Sequence of chain 1.D:
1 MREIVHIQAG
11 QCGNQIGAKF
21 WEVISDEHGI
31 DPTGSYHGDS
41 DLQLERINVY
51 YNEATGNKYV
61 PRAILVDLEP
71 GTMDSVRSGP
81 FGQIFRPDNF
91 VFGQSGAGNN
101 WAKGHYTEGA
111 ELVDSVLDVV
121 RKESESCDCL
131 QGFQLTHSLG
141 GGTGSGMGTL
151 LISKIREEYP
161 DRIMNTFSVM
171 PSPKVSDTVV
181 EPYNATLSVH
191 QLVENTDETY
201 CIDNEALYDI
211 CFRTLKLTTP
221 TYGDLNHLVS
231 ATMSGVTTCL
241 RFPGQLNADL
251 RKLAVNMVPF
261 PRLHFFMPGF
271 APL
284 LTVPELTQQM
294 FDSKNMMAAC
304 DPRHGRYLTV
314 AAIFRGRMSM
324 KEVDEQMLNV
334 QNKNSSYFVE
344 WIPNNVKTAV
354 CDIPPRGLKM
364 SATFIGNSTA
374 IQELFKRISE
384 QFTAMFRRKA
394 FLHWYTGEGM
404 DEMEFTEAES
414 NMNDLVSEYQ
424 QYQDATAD

Sequence of chain 1.C:
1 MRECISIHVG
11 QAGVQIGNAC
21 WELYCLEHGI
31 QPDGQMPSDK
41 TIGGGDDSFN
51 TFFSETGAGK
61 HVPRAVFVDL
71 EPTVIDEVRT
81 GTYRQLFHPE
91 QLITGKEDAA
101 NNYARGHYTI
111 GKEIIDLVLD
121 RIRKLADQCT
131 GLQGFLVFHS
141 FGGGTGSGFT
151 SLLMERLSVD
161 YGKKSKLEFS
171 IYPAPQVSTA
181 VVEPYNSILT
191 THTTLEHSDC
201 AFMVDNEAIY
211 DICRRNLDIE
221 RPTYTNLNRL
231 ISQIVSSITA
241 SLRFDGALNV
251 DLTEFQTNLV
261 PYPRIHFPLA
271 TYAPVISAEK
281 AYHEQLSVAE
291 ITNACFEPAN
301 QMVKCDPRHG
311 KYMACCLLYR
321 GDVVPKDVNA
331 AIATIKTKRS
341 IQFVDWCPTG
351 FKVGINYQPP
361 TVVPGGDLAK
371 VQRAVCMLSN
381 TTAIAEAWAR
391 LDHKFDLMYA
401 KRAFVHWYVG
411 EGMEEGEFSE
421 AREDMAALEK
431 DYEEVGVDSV

This small molecule binds to this protein.
Small molecule (SMILES): COc1ccc2c(c1)CCCN2c1nc(Cl)nc2ccoc12

Binding-site contacts:
Ligand atom C16 contacts residue ALA248 of chain 1.D at 3.8 Å (hydrophobic).
Ligand atom C15 contacts residue LEU246 of chain 1.D at 3.5 Å (hydrophobic).
Ligand atom O1 contacts residue LEU246 of chain 1.D at 3.8 Å.
Ligand atom CL1 contacts residue LEU240 of chain 1.D at 3.5 Å.
Ligand atom C1 contacts residue ALA248 of chain 1.D at 3.8 Å (hydrophobic).
Ligand atom CL1 contacts residue CYS239 of chain 1.D at 3.9 Å.
Ligand atom C4 contacts residue ALA315 of chain 1.D at 3.6 Å (hydrophobic).
Ligand atom O1 contacts residue ALA314 of chain 1.D at 3.6 Å.
Ligand atom C10 contacts residue ASN256 of chain 1.D at 3.4 Å.
Ligand atom C4 contacts residue LYS350 of chain 1.D at 3.8 Å.
Ligand atom C11 contacts residue ASN348 of chain 1.D at 3.4 Å.
Ligand atom C1 contacts residue LEU253 of chain 1.D at 3.8 Å (hydrophobic).
Ligand atom C5 contacts residue ALA314 of chain 1.D at 3.8 Å (hydrophobic).
Ligand atom CL1 contacts residue VAL236 of chain 1.D at 3.9 Å.
Ligand atom C14 contacts residue ASN256 of chain 1.D at 3.4 Å.
Ligand atom N1 contacts residue CYS239 of chain 1.D at 3.4 Å.
Ligand atom C16 contacts residue LYS252 of chain 1.D at 3.8 Å.
Ligand atom N3 contacts residue ALA248 of chain 1.D at 3.5 Å.
Ligand atom C9 contacts residue LYS350 of chain 1.D at 3.6 Å.
Ligand atom C8 contacts residue ALA314 of chain 1.D at 3.8 Å (hydrophobic).
Ligand atom C12 contacts residue LYS350 of chain 1.D at 3.9 Å.
Ligand atom C13 contacts residue ASN256 of chain 1.D at 3.6 Å.
Ligand atom C11 contacts residue VAL313 of chain 1.D at 3.6 Å (hydrophobic).
Ligand atom C14 contacts residue THR179 of chain 1.C at 3.2 Å.
Ligand atom O2 contacts residue LYS350 of chain 1.D at 3.4 Å.
Ligand atom C5 contacts residue CYS239 of chain 1.D at 3.8 Å (hydrophobic).
Ligand atom C2 contacts residue CYS239 of chain 1.D at 3.8 Å (hydrophobic).
Ligand atom C12 contacts residue ASN256 of chain 1.D at 3.2 Å.
Ligand atom C4 contacts residue ALA314 of chain 1.D at 3.5 Å (hydrophobic).
Ligand atom C6 contacts residue LEU253 of chain 1.D at 3.8 Å (hydrophobic).
Ligand atom C5 contacts residue ALA315 of chain 1.D at 3.9 Å (hydrophobic).
Ligand atom C1 contacts residue CYS239 of chain 1.D at 3.7 Å (hydrophobic).
Ligand atom CL1 contacts residue ALA248 of chain 1.D at 3.9 Å.
Ligand atom C11 contacts residue LYS350 of chain 1.D at 3.5 Å.
Ligand atom C10 contacts residue LYS350 of chain 1.D at 3.4 Å.
Ligand atom C5 contacts residue ILE316 of chain 1.D at 3.5 Å (hydrophobic).
Ligand atom C16 contacts residue LEU253 of chain 1.D at 3.8 Å (hydrophobic).
Ligand atom N3 contacts residue LEU253 of chain 1.D at 3.5 Å.
Ligand atom C9 contacts residue ASN256 of chain 1.D at 3.9 Å.
Ligand atom O2 contacts residue ASN256 of chain 1.D at 3.8 Å.